This small molecule binds to this protein.
Small molecule (SMILES): Nc1ncnc2c1ccn2[C@@H]1O[C@H](CO)[C@@H](O)[C@H]1O

Sequence of chain 1.D:
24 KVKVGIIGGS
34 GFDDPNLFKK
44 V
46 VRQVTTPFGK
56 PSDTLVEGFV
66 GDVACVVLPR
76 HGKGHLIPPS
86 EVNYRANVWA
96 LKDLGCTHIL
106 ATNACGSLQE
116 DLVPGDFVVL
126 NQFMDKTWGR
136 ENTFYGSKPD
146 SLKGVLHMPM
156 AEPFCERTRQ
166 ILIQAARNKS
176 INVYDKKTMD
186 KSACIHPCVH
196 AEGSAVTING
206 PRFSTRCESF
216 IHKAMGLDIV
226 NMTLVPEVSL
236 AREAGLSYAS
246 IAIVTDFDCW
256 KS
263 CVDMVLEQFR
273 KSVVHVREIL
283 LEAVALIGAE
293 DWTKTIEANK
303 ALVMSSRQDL

Sequence of chain 1.E:
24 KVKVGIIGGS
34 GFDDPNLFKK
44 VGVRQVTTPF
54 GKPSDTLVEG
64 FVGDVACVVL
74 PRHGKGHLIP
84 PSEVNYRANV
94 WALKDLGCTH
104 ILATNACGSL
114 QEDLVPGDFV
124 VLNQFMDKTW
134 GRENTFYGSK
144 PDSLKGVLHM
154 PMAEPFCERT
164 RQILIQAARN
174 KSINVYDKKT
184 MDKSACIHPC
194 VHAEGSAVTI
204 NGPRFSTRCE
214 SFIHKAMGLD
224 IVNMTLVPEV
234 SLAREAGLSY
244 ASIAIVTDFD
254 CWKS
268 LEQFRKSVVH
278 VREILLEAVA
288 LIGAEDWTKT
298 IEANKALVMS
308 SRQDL

Binding-site contacts:
Ligand atom C5' contacts residue HIS152 of chain 1.D at 3.6 Å.
Ligand atom O2' contacts residue ASN226 of chain 1.E at 3.2 Å (h-bond).
Ligand atom O3' contacts residue SO41 of chain 1.P at 2.4 Å (h-bond).
Ligand atom C8 contacts residue CYS110 of chain 1.E at 3.6 Å (hydrophobic).
Ligand atom N6 contacts residue ASP253 of chain 1.E at 3.1 Å (salt-bridge).
Ligand atom O3' contacts residue PRO84 of chain 1.E at 3.7 Å.
Ligand atom C7 contacts residue CYS110 of chain 1.E at 3.4 Å (hydrophobic).
Ligand atom O5' contacts residue PHE208 of chain 1.E at 3.4 Å.
Ligand atom N6 contacts residue ASP251 of chain 1.E at 3.3 Å (salt-bridge).
Ligand atom C8 contacts residue ALA109 of chain 1.E at 3.7 Å (hydrophobic).
Ligand atom C2' contacts residue SO41 of chain 1.P at 3.7 Å.
Ligand atom O2' contacts residue SO41 of chain 1.P at 2.9 Å (h-bond).
Ligand atom C7 contacts residue GLY111 of chain 1.E at 3.6 Å.
Ligand atom C5' contacts residue PHE208 of chain 1.E at 3.8 Å (hydrophobic).
Ligand atom C4' contacts residue SO41 of chain 1.P at 3.5 Å.
Ligand atom N3 contacts residue ASN226 of chain 1.E at 3.6 Å.
Ligand atom C2 contacts residue VAL225 of chain 1.E at 3.6 Å (hydrophobic).
Ligand atom N9 contacts residue ALA109 of chain 1.E at 3.4 Å (h-bond).
Ligand atom C3' contacts residue MET227 of chain 1.E at 3.7 Å (hydrophobic).
Ligand atom C1' contacts residue ALA109 of chain 1.E at 3.2 Å (hydrophobic).
Ligand atom C5 contacts residue GLY111 of chain 1.E at 3.6 Å.
Ligand atom C2 contacts residue MET227 of chain 1.E at 3.5 Å (hydrophobic).
Ligand atom C5' contacts residue GLN310 of chain 1.D at 3.7 Å.
Ligand atom C1' contacts residue SO41 of chain 1.P at 3.7 Å.
Ligand atom C7 contacts residue ASP251 of chain 1.E at 3.4 Å.
Ligand atom C2' contacts residue MET227 of chain 1.E at 3.6 Å (hydrophobic).
Ligand atom C2 contacts residue ASN226 of chain 1.E at 3.7 Å.
Ligand atom O5' contacts residue GLN310 of chain 1.D at 2.9 Å (h-bond).
Ligand atom N3 contacts residue MET227 of chain 1.E at 3.4 Å.
Ligand atom O2' contacts residue MET227 of chain 1.E at 2.8 Å (h-bond).
Ligand atom C5 contacts residue VAL225 of chain 1.E at 3.8 Å (hydrophobic).
Ligand atom O3' contacts residue THR228 of chain 1.E at 3.8 Å.
Ligand atom N6 contacts residue GLY111 of chain 1.E at 3.3 Å.
Ligand atom N6 contacts residue VAL225 of chain 1.E at 3.6 Å.
Ligand atom O4' contacts residue SO41 of chain 1.P at 3.3 Å (h-bond).
Ligand atom C5 contacts residue PHE208 of chain 1.E at 3.8 Å (hydrophobic).
Ligand atom N1 contacts residue VAL225 of chain 1.E at 3.4 Å (h-bond).
Ligand atom C6 contacts residue GLY111 of chain 1.E at 3.6 Å.
Ligand atom C6 contacts residue VAL225 of chain 1.E at 3.5 Å (hydrophobic).
Ligand atom C3' contacts residue SO41 of chain 1.P at 3.4 Å.